Sequence of chain 1.A:
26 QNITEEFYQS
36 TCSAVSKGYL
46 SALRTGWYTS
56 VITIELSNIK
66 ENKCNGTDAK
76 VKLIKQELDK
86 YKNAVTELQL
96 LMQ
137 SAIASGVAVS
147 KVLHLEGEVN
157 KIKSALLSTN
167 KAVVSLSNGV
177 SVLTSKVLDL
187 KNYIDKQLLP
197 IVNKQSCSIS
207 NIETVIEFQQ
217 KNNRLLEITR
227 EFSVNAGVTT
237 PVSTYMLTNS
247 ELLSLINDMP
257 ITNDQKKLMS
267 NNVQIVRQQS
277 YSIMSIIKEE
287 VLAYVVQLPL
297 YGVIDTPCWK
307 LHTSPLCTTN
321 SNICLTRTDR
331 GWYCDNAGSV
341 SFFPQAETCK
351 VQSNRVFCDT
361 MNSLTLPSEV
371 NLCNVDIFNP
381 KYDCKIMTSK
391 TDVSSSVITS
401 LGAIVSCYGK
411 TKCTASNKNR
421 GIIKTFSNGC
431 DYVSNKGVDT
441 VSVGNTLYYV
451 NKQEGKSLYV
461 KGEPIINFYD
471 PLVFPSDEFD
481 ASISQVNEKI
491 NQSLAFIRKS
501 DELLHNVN

Binding-site contacts:
Ligand atom C4 contacts residue ASN70 of chain 1.A at 3.5 Å.
Ligand atom O6 contacts residue ASN70 of chain 1.A at 3.7 Å.
Ligand atom O3 contacts residue ASN70 of chain 1.A at 3.7 Å.
Ligand atom C1 contacts residue ASN70 of chain 1.A at 1.5 Å.
Ligand atom N2 contacts residue ASN70 of chain 1.A at 3.9 Å.
Ligand atom C5 contacts residue ASN70 of chain 1.A at 3.5 Å.
Ligand atom C3 contacts residue ASN70 of chain 1.A at 3.5 Å.
Ligand atom C2 contacts residue ASN70 of chain 1.A at 2.8 Å.
Ligand atom C6 contacts residue ASN70 of chain 1.A at 3.9 Å.
Ligand atom O5 contacts residue ASN70 of chain 1.A at 2.5 Å (h-bond).

This protein binds this small molecule.
Small molecule (SMILES): CC(=O)N[C@H]1[C@H](O[C@H]2[C@H](O)[C@@H](NC(C)=O)CO[C@@H]2CO)O[C@H](CO)[C@@H](O)[C@@H]1O